Binding-site contacts:
Ligand atom CB contacts residue HIS132 of chain 1.O at 4.3 Å.
Ligand atom CD1 contacts residue HIS132 of chain 1.O at 4.3 Å.
Ligand atom C contacts residue ARG134 of chain 1.O at 3.8 Å.
Ligand atom O contacts residue ARG134 of chain 1.O at 3.7 Å.
Ligand atom CA contacts residue ARG134 of chain 1.O at 4.3 Å.
Ligand atom N contacts residue ARG134 of chain 1.O at 4.2 Å.
Ligand atom CG contacts residue ARG134 of chain 1.O at 4.0 Å.
Ligand atom CD2 contacts residue HIS132 of chain 1.O at 4.2 Å.
Ligand atom CG contacts residue HIS132 of chain 1.O at 4.1 Å.
Ligand atom CG1 contacts residue BLS1 of chain 1.BI at 3.5 Å.
Ligand atom CA contacts residue ARG134 of chain 1.O at 4.3 Å.

Sequence of chain 1.O:
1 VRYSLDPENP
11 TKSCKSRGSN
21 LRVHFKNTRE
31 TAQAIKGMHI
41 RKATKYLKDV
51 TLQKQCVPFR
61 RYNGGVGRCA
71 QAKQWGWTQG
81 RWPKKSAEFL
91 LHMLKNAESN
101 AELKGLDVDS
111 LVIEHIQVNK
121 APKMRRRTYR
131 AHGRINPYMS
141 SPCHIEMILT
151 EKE

This protein binds this small molecule.
Small molecule (SMILES): CSCC[C@H](NC(=O)CN)C(=O)N[C@@H](Cc1c[nH]c2ccccc12)C(=O)N[C@@H](CCCNC(N)=[NH2+])C(=O)N[C@@H](Cc1ccccc1)C(=O)N[C@@H](Cc1ccc(O)cc1)C(=O)N[C@H](C(=O)N[C@@H](CCC(=O)O)C(=O)N[C@@H](CC(=O)O)C(=O)N[C@@H](CO)C(=O)N1CCC[C@H]1C(=O)NCC(=O)N[C@@H](CC(C)C)C(=O)N[C@@H](CCCC[NH3+])C(=O)N[C@H](C=O)C(C)C)[C@@H](C)O